The small molecule below binds the protein below.
Small molecule (SMILES): CN(C)c1ccc2c(-c3cc(C(=O)NCCOCCOCCCCCNS(C)(=O)=O)ccc3C(=O)O)c3ccc(=[N+](C)C)cc-3oc2c1

Sequence of chain 1.A:
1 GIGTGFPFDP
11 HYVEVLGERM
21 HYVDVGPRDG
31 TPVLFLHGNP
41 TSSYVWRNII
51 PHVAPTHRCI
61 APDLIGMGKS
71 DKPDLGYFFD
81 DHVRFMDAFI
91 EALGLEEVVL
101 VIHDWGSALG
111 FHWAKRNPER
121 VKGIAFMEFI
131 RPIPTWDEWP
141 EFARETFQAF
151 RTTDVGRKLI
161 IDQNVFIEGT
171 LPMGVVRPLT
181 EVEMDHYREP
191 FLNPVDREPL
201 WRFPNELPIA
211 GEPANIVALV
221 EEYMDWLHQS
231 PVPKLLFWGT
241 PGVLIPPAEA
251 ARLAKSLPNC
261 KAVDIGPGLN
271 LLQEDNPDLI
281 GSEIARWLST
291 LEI

Binding-site contacts:
Ligand atom O3 contacts residue PHE147 of chain 1.A at 3.3 Å.
Ligand atom C19 contacts residue MET173 of chain 1.A at 3.6 Å (hydrophobic).
Ligand atom C18 contacts residue GLY169 of chain 1.A at 3.5 Å.
Ligand atom C2 contacts residue ALA143 of chain 1.A at 3.7 Å (hydrophobic).
Ligand atom C10 contacts residue ASP104 of chain 1.A at 3.2 Å.
Ligand atom C24 contacts residue GLU168 of chain 1.A at 3.2 Å.
Ligand atom O1 contacts residue THR170 of chain 1.A at 3.8 Å.
Ligand atom O1 contacts residue ALA143 of chain 1.A at 3.2 Å.
Ligand atom C21 contacts residue GLU168 of chain 1.A at 3.7 Å.
Ligand atom C25 contacts residue GLY169 of chain 1.A at 3.5 Å.
Ligand atom C34 contacts residue MET173 of chain 1.A at 3.8 Å (hydrophobic).
Ligand atom C9 contacts residue ASP104 of chain 1.A at 3.3 Å.
Ligand atom O2 contacts residue VAL243 of chain 1.A at 3.8 Å.
Ligand atom C28 contacts residue VAL165 of chain 1.A at 3.5 Å (hydrophobic).
Ligand atom C3 contacts residue MET173 of chain 1.A at 3.7 Å (hydrophobic).
Ligand atom N1 contacts residue ASP104 of chain 1.A at 3.3 Å (salt-bridge).
Ligand atom C8 contacts residue ASN39 of chain 1.A at 3.3 Å.
Ligand atom N1 contacts residue ASN39 of chain 1.A at 3.1 Å (h-bond).
Ligand atom C5 contacts residue GLY174 of chain 1.A at 3.8 Å.
Ligand atom C19 contacts residue GLY169 of chain 1.A at 3.7 Å.
Ligand atom N1 contacts residue PHE166 of chain 1.A at 3.7 Å.
Ligand atom O3 contacts residue PHE166 of chain 1.A at 3.8 Å.
Ligand atom O2 contacts residue PHE147 of chain 1.A at 3.8 Å.
Ligand atom O3 contacts residue LEU207 of chain 1.A at 3.5 Å.
Ligand atom O contacts residue THR170 of chain 1.A at 2.7 Å (h-bond).
Ligand atom O4 contacts residue ASN39 of chain 1.A at 3.1 Å (h-bond).
Ligand atom C8 contacts residue PHE166 of chain 1.A at 3.6 Å (hydrophobic).
Ligand atom C contacts residue MET173 of chain 1.A at 3.7 Å (hydrophobic).
Ligand atom C9 contacts residue ASN39 of chain 1.A at 3.6 Å.
Ligand atom C10 contacts residue LEU207 of chain 1.A at 3.7 Å (hydrophobic).
Ligand atom O4 contacts residue TRP105 of chain 1.A at 3.2 Å.
Ligand atom N contacts residue THR146 of chain 1.A at 3.6 Å.
Ligand atom C7 contacts residue ASN270 of chain 1.A at 3.6 Å.
Ligand atom O1 contacts residue PHE147 of chain 1.A at 3.5 Å.
Ligand atom C5 contacts residue THR170 of chain 1.A at 3.8 Å.
Ligand atom C24 contacts residue GLY169 of chain 1.A at 3.8 Å.
Ligand atom C10 contacts residue TRP105 of chain 1.A at 3.6 Å (hydrophobic).
Ligand atom C25 contacts residue GLU168 of chain 1.A at 3.7 Å.
Ligand atom C12 contacts residue THR146 of chain 1.A at 3.5 Å.
Ligand atom C32 contacts residue GLN163 of chain 1.A at 3.6 Å.